Sequence of chain 1.B:
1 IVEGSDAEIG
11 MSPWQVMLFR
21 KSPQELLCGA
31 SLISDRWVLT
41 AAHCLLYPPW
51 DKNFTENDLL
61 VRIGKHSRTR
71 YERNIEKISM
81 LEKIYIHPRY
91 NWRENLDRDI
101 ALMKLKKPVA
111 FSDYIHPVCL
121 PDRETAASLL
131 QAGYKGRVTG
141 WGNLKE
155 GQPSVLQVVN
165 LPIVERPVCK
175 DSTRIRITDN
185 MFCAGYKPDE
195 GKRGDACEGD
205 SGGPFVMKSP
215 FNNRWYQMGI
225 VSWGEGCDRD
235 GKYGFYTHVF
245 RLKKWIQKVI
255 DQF

This protein binds this small molecule.
Small molecule (SMILES): CC[C@H](C)[C@H](NC(=O)[C@H](CCC(=O)O)NC(=O)[C@H](CCC(=O)O)NC(=O)[C@H](Cc1ccccc1)NC(=O)[C@H](CC(=O)O)NC(=O)CN)C(=O)N1CCC[C@H]1C=O

Binding-site contacts:
Ligand atom OE2 contacts residue TYR71 of chain 1.B at 3.8 Å.
Ligand atom CG contacts residue THR69 of chain 1.B at 3.5 Å.
Ligand atom CE2 contacts residue THR69 of chain 1.B at 4.0 Å.
Ligand atom OD2 contacts residue ARG68 of chain 1.B at 2.2 Å (salt-bridge).
Ligand atom CD contacts residue TYR71 of chain 1.B at 3.5 Å (hydrophobic).
Ligand atom CD2 contacts residue THR69 of chain 1.B at 3.7 Å.
Ligand atom CG contacts residue ARG68 of chain 1.B at 3.1 Å.
Ligand atom CG2 contacts residue ARG62 of chain 1.B at 3.8 Å.
Ligand atom CG contacts residue PHE19 of chain 1.B at 3.9 Å (hydrophobic).
Ligand atom CE2 contacts residue PHE19 of chain 1.B at 3.6 Å (hydrophobic).
Ligand atom C contacts residue THR69 of chain 1.B at 3.8 Å.
Ligand atom N contacts residue THR69 of chain 1.B at 4.0 Å.
Ligand atom O contacts residue THR69 of chain 1.B at 3.9 Å.
Ligand atom O contacts residue TYR71 of chain 1.B at 3.6 Å.
Ligand atom CD2 contacts residue PHE19 of chain 1.B at 3.4 Å (hydrophobic).
Ligand atom CD contacts residue GLN24 of chain 1.B at 3.9 Å.
Ligand atom CB contacts residue ARG68 of chain 1.B at 3.0 Å.
Ligand atom CE2 contacts residue ARG68 of chain 1.B at 3.3 Å.
Ligand atom CA contacts residue THR69 of chain 1.B at 3.6 Å.
Ligand atom C contacts residue THR69 of chain 1.B at 3.8 Å.
Ligand atom CZ contacts residue LEU26 of chain 1.B at 3.9 Å (hydrophobic).
Ligand atom CD1 contacts residue GLN24 of chain 1.B at 3.5 Å.
Ligand atom N contacts residue GLN24 of chain 1.B at 3.4 Å (h-bond).
Ligand atom CG contacts residue TYR71 of chain 1.B at 3.8 Å (hydrophobic).
Ligand atom CB contacts residue THR69 of chain 1.B at 3.5 Å.
Ligand atom OE1 contacts residue TYR71 of chain 1.B at 3.3 Å (h-bond).
Ligand atom CD1 contacts residue LEU60 of chain 1.B at 3.6 Å (hydrophobic).
Ligand atom OE1 contacts residue GLN24 of chain 1.B at 2.7 Å (h-bond).
Ligand atom CG contacts residue TYR71 of chain 1.B at 3.3 Å (hydrophobic).
Ligand atom CD contacts residue TYR71 of chain 1.B at 3.4 Å (hydrophobic).
Ligand atom OD2 contacts residue THR69 of chain 1.B at 3.3 Å.
Ligand atom OE1 contacts residue ARG70 of chain 1.B at 3.1 Å.
Ligand atom CD contacts residue ARG70 of chain 1.B at 3.9 Å.
Ligand atom CA contacts residue THR69 of chain 1.B at 3.8 Å.
Ligand atom O contacts residue THR69 of chain 1.B at 3.4 Å.
Ligand atom N contacts residue THR69 of chain 1.B at 2.9 Å (h-bond).
Ligand atom CB contacts residue THR69 of chain 1.B at 3.6 Å.
Ligand atom CD2 contacts residue ARG68 of chain 1.B at 3.8 Å.
Ligand atom CG1 contacts residue GLN24 of chain 1.B at 3.3 Å.
Ligand atom CB contacts residue TYR71 of chain 1.B at 3.9 Å (hydrophobic).